Binding-site contacts:
Ligand atom N45 contacts residue GLU95 of chain 1.A at 3.8 Å.
Ligand atom CL contacts residue MET94 of chain 1.A at 3.6 Å.
Ligand atom N24 contacts residue LEU147 of chain 1.A at 3.8 Å.
Ligand atom C46 contacts residue ALA46 of chain 1.A at 3.7 Å (hydrophobic).
Ligand atom N26 contacts residue MET96 of chain 1.A at 3.3 Å (h-bond).
Ligand atom C29 contacts residue ALA97 of chain 1.A at 3.4 Å (hydrophobic).
Ligand atom C31 contacts residue GLY100 of chain 1.A at 3.5 Å.
Ligand atom O41 contacts residue GLY24 of chain 1.A at 3.6 Å.
Ligand atom N45 contacts residue LEU147 of chain 1.A at 3.6 Å.
Ligand atom C12 contacts residue MET94 of chain 1.A at 3.3 Å (hydrophobic).
Ligand atom C12 contacts residue LEU92 of chain 1.A at 3.8 Å (hydrophobic).
Ligand atom N19 contacts residue ASP158 of chain 1.A at 3.4 Å.
Ligand atom C12 contacts residue ALA46 of chain 1.A at 3.7 Å (hydrophobic).
Ligand atom C46 contacts residue ALA97 of chain 1.A at 3.6 Å (hydrophobic).
Ligand atom N17 contacts residue GLU66 of chain 1.A at 2.6 Å (salt-bridge).
Ligand atom N45 contacts residue ALA97 of chain 1.A at 2.9 Å (h-bond).
Ligand atom N37 contacts residue LEU23 of chain 1.A at 2.9 Å (h-bond).
Ligand atom C12 contacts residue LYS48 of chain 1.A at 3.7 Å.
Ligand atom N19 contacts residue GLU66 of chain 1.A at 3.4 Å (salt-bridge).
Ligand atom O41 contacts residue LEU23 of chain 1.A at 3.5 Å (h-bond).
Ligand atom C46 contacts residue GLU95 of chain 1.A at 3.2 Å.
Ligand atom C14 contacts residue MET94 of chain 1.A at 3.5 Å (hydrophobic).
Ligand atom CL contacts residue VAL79 of chain 1.A at 3.4 Å.
Ligand atom C23 contacts residue ALA46 of chain 1.A at 3.8 Å (hydrophobic).
Ligand atom C48 contacts residue LEU147 of chain 1.A at 3.2 Å (hydrophobic).
Ligand atom O40 contacts residue PRO101 of chain 1.A at 3.5 Å.
Ligand atom N45 contacts residue ALA46 of chain 1.A at 3.6 Å.
Ligand atom C29 contacts residue GLY100 of chain 1.A at 3.5 Å.
Ligand atom CL contacts residue LEU147 of chain 1.A at 3.8 Å.
Ligand atom C25 contacts residue ALA46 of chain 1.A at 3.6 Å (hydrophobic).
Ligand atom C46 contacts residue LEU147 of chain 1.A at 3.3 Å (hydrophobic).
Ligand atom C48 contacts residue ALA46 of chain 1.A at 3.8 Å (hydrophobic).
Ligand atom C23 contacts residue LEU147 of chain 1.A at 3.5 Å (hydrophobic).
Ligand atom C16 contacts residue GLU66 of chain 1.A at 3.7 Å.
Ligand atom S39 contacts residue LEU23 of chain 1.A at 3.8 Å.
Ligand atom C25 contacts residue LEU147 of chain 1.A at 3.8 Å (hydrophobic).
Ligand atom N26 contacts residue ALA97 of chain 1.A at 3.1 Å (h-bond).
Ligand atom C28 contacts residue ALA97 of chain 1.A at 3.7 Å (hydrophobic).
Ligand atom N24 contacts residue ALA46 of chain 1.A at 3.7 Å.
Ligand atom C14 contacts residue LYS48 of chain 1.A at 3.5 Å.

The protein below binds the small molecule below.
Small molecule (SMILES): CCN(c1nc(Nc2ccc3c(c2)S(=O)(=O)NC3)ncc1Cl)c1cccc2[nH]ncc12

Sequence of chain 1.A:
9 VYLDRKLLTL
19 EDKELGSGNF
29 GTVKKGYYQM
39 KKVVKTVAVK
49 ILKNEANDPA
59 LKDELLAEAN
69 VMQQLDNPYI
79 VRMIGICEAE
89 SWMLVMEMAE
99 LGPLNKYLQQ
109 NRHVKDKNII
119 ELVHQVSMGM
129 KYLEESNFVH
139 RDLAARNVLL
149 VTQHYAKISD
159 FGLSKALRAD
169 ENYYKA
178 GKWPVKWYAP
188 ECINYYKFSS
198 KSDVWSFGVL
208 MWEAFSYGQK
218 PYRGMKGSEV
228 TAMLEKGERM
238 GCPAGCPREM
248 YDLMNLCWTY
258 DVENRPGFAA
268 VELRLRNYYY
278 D